Sequence of chain 2.A:
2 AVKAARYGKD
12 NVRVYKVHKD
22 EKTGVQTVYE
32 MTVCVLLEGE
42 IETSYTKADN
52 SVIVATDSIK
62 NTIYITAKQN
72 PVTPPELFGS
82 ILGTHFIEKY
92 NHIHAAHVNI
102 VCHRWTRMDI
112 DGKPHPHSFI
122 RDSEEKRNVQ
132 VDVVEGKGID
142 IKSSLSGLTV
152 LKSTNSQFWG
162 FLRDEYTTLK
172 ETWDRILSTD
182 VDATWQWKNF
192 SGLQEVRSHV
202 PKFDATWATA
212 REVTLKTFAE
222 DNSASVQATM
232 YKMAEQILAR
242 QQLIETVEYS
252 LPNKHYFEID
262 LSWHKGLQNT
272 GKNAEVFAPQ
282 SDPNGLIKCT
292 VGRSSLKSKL

Binding-site contacts:
Ligand atom O2 contacts residue OXY1 of chain 2.D at 0.5 Å (h-bond).
Ligand atom C5 contacts residue MUA1 of chain 2.E at 0.3 Å.
Ligand atom O3 contacts residue MUA1 of chain 2.E at 0.3 Å (h-bond).
Ligand atom N3 contacts residue MUA1 of chain 2.E at 0.1 Å (h-bond).
Ligand atom O contacts residue THR57 of chain 4.A at 3.4 Å (h-bond).
Ligand atom N2 contacts residue PHE159 of chain 2.A at 3.3 Å.
Ligand atom C2 contacts residue OXY1 of chain 2.D at 2.6 Å.
Ligand atom C1 contacts residue OXY1 of chain 2.D at 3.4 Å.
Ligand atom N1 contacts residue MUA1 of chain 2.E at 0.4 Å (h-bond).
Ligand atom C1 contacts residue THR57 of chain 4.A at 3.1 Å.
Ligand atom O2 contacts residue THR57 of chain 4.A at 2.7 Å (h-bond).
Ligand atom N3 contacts residue ARG176 of chain 2.A at 2.9 Å (salt-bridge).
Ligand atom C5 contacts residue OXY1 of chain 2.D at 3.0 Å.
Ligand atom C1 contacts residue MUA1 of chain 2.E at 0.2 Å.
Ligand atom O4 contacts residue SER226 of chain 2.A at 3.4 Å.
Ligand atom N3 contacts residue ASN254 of chain 2.A at 3.3 Å (h-bond).
Ligand atom N2 contacts residue MUA1 of chain 2.E at 0.2 Å (h-bond).
Ligand atom C4 contacts residue MUA1 of chain 2.E at 0.1 Å.
Ligand atom O contacts residue MUA1 of chain 2.E at 0.2 Å (h-bond).
Ligand atom O3 contacts residue ILE54 of chain 4.A at 3.4 Å.
Ligand atom O1 contacts residue THR57 of chain 4.A at 3.2 Å (h-bond).
Ligand atom O4 contacts residue MUA1 of chain 2.E at 0.1 Å (h-bond).
Ligand atom N2 contacts residue GLN228 of chain 2.A at 3.0 Å (h-bond).
Ligand atom N1 contacts residue OXY1 of chain 2.D at 3.3 Å (h-bond).
Ligand atom O3 contacts residue GLN228 of chain 2.A at 2.9 Å (h-bond).
Ligand atom C contacts residue MUA1 of chain 2.E at 0.1 Å.
Ligand atom N contacts residue OXY1 of chain 2.D at 3.2 Å (h-bond).
Ligand atom O2 contacts residue ASN254 of chain 2.A at 3.1 Å (h-bond).
Ligand atom O contacts residue ASP58 of chain 4.A at 3.0 Å (salt-bridge).
Ligand atom O4 contacts residue VAL227 of chain 2.A at 2.8 Å (h-bond).
Ligand atom C2 contacts residue MUA1 of chain 2.E at 0.6 Å.
Ligand atom O1 contacts residue MUA1 of chain 2.E at 2.1 Å.
Ligand atom O4 contacts residue ARG176 of chain 2.A at 2.8 Å (salt-bridge).
Ligand atom N contacts residue MUA1 of chain 2.E at 0.2 Å (h-bond).
Ligand atom O contacts residue LEU170 of chain 2.A at 3.3 Å.
Ligand atom N1 contacts residue THR57 of chain 4.A at 2.7 Å (h-bond).
Ligand atom O2 contacts residue MUA1 of chain 2.E at 3.0 Å.
Ligand atom C contacts residue ARG176 of chain 2.A at 3.3 Å.
Ligand atom C3 contacts residue MUA1 of chain 2.E at 0.1 Å.
Ligand atom O1 contacts residue OXY1 of chain 2.D at 1.2 Å (h-bond).

This protein binds this small molecule.
Small molecule (SMILES): CN1C(=O)N[C@@]2(OO)C(=O)NC(=O)N=C12

Sequence of chain 4.A:
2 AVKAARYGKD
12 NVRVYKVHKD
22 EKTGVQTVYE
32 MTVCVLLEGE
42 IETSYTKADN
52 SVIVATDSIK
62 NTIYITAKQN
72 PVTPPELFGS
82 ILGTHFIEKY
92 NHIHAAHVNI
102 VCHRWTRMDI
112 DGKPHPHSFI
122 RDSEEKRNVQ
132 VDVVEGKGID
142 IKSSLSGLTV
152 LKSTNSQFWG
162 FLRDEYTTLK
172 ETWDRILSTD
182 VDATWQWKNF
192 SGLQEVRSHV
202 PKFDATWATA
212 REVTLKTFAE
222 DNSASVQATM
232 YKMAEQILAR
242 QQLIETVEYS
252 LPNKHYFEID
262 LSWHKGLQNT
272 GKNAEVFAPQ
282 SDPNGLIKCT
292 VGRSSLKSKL